The small molecule below binds the protein below.
Small molecule (SMILES): C=Cc1c(C)c2n3c1C=C1C(C)=C(CC)C4=[N+]1[Cu]31n3c(c(C)c(C(=O)O)c3=C(CC(=O)O)C3=[N+]1C(=C2)C(C)C3CCC(=O)O)=C4

Sequence of chain 1.A:
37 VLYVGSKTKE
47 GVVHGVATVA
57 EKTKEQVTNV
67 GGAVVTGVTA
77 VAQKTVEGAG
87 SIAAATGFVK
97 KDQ

Sequence of chain 1.D:
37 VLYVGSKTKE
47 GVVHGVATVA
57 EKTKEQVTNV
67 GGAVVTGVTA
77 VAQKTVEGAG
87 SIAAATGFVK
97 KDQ

Sequence of chain 1.B:
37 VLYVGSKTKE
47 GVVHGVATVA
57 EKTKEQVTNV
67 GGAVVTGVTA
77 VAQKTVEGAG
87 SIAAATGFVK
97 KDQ

Sequence of chain 1.C:
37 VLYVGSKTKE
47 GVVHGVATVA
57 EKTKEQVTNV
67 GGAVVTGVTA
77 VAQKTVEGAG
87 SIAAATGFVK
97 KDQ

Binding-site contacts:
Ligand atom C43 contacts residue LYS43 of chain 1.D at 3.6 Å.
Ligand atom C40 contacts residue THR59 of chain 1.A at 4.3 Å.
Ligand atom C45 contacts residue LYS43 of chain 1.D at 4.2 Å.
Ligand atom C40 contacts residue THR59 of chain 1.B at 3.9 Å.
Ligand atom C17 contacts residue LYS43 of chain 1.D at 3.0 Å.
Ligand atom O27 contacts residue LYS60 of chain 1.A at 3.7 Å.
Ligand atom C17 contacts residue LYS43 of chain 1.C at 4.3 Å.
Ligand atom C18 contacts residue LYS43 of chain 1.D at 3.4 Å.
Ligand atom C18 contacts residue LYS43 of chain 1.C at 3.9 Å.
Ligand atom C41 contacts residue THR59 of chain 1.B at 4.1 Å.
Ligand atom C31 contacts residue THR59 of chain 1.A at 4.2 Å.
Ligand atom C16 contacts residue LYS43 of chain 1.D at 4.4 Å.
Ligand atom C29 contacts residue THR59 of chain 1.B at 4.5 Å.